Binding-site contacts:
Ligand atom O28 contacts residue ALA140 of chain 1.B at 3.9 Å.
Ligand atom C18 contacts residue ALA100 of chain 1.A at 3.7 Å (hydrophobic).
Ligand atom C17 contacts residue THR145 of chain 1.B at 3.7 Å.
Ligand atom C14 contacts residue GLN66 of chain 1.A at 3.9 Å.
Ligand atom C1 contacts residue ASP138 of chain 1.B at 3.6 Å.
Ligand atom O31 contacts residue TYR70 of chain 1.A at 3.6 Å.
Ligand atom C21 contacts residue THR145 of chain 1.B at 3.8 Å.
Ligand atom C15 contacts residue THR145 of chain 1.B at 3.3 Å.
Ligand atom C6 contacts residue GLN66 of chain 1.A at 3.5 Å.
Ligand atom O32 contacts residue HIS142 of chain 1.B at 3.2 Å.
Ligand atom C1 contacts residue ALA140 of chain 1.B at 3.9 Å (hydrophobic).
Ligand atom C3 contacts residue ASP138 of chain 1.B at 3.5 Å.
Ligand atom C20 contacts residue GLN139 of chain 1.B at 3.5 Å.
Ligand atom C18 contacts residue ALA99 of chain 1.A at 3.9 Å (hydrophobic).
Ligand atom C19 contacts residue TRP103 of chain 1.A at 3.9 Å (hydrophobic).
Ligand atom O28 contacts residue GLU141 of chain 1.B at 3.3 Å (salt-bridge).
Ligand atom C15 contacts residue GLU141 of chain 1.B at 3.4 Å.
Ligand atom C5 contacts residue GLU141 of chain 1.B at 3.8 Å.
Ligand atom N26 contacts residue GLU141 of chain 1.B at 3.6 Å.
Ligand atom O32 contacts residue THR145 of chain 1.B at 3.2 Å (h-bond).
Ligand atom C12 contacts residue GLU141 of chain 1.B at 3.5 Å.
Ligand atom C3 contacts residue GLU141 of chain 1.B at 3.7 Å.
Ligand atom C3 contacts residue ALA140 of chain 1.B at 3.8 Å (hydrophobic).
Ligand atom O29 contacts residue ALA140 of chain 1.B at 3.7 Å.
Ligand atom C22 contacts residue GLN139 of chain 1.B at 3.9 Å.
Ligand atom O28 contacts residue HIS142 of chain 1.B at 3.0 Å (h-bond).
Ligand atom C17 contacts residue GLN66 of chain 1.A at 3.8 Å.
Ligand atom O29 contacts residue GLU141 of chain 1.B at 2.9 Å (salt-bridge).
Ligand atom C13 contacts residue THR145 of chain 1.B at 3.9 Å.
Ligand atom C8 contacts residue GLU141 of chain 1.B at 3.7 Å.
Ligand atom C6 contacts residue TYR70 of chain 1.A at 3.9 Å (hydrophobic).
Ligand atom C19 contacts residue MET149 of chain 1.B at 3.8 Å (hydrophobic).
Ligand atom C10 contacts residue THR145 of chain 1.B at 3.7 Å.
Ligand atom C9 contacts residue THR145 of chain 1.B at 3.3 Å.
Ligand atom C24 contacts residue MET149 of chain 1.B at 3.7 Å (hydrophobic).
Ligand atom C13 contacts residue GLN66 of chain 1.A at 3.6 Å.
Ligand atom C14 contacts residue THR145 of chain 1.B at 3.2 Å.
Ligand atom O28 contacts residue THR145 of chain 1.B at 2.6 Å (h-bond).
Ligand atom O32 contacts residue GLN66 of chain 1.A at 3.6 Å.
Ligand atom O31 contacts residue GLN66 of chain 1.A at 3.1 Å.

Sequence of chain 1.B:
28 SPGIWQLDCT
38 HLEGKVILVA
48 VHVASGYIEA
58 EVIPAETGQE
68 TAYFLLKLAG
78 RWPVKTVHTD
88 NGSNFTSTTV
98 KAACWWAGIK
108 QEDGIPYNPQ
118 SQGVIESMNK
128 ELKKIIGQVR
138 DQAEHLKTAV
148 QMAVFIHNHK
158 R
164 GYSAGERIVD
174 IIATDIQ

A small-molecule ligand and the protein it binds are described below.
Small molecule (SMILES): CC(C)C[C@H](CNC(=O)Cc1c[nH]c2ccccc12)Cc1ccc2c(c1C(=O)O)OCO2

Sequence of chain 1.A:
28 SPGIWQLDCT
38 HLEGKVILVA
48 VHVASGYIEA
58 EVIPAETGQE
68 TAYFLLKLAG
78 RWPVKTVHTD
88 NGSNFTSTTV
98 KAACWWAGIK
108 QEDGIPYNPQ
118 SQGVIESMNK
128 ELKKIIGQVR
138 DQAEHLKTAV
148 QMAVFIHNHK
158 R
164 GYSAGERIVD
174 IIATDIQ